Sequence of chain 1.B:
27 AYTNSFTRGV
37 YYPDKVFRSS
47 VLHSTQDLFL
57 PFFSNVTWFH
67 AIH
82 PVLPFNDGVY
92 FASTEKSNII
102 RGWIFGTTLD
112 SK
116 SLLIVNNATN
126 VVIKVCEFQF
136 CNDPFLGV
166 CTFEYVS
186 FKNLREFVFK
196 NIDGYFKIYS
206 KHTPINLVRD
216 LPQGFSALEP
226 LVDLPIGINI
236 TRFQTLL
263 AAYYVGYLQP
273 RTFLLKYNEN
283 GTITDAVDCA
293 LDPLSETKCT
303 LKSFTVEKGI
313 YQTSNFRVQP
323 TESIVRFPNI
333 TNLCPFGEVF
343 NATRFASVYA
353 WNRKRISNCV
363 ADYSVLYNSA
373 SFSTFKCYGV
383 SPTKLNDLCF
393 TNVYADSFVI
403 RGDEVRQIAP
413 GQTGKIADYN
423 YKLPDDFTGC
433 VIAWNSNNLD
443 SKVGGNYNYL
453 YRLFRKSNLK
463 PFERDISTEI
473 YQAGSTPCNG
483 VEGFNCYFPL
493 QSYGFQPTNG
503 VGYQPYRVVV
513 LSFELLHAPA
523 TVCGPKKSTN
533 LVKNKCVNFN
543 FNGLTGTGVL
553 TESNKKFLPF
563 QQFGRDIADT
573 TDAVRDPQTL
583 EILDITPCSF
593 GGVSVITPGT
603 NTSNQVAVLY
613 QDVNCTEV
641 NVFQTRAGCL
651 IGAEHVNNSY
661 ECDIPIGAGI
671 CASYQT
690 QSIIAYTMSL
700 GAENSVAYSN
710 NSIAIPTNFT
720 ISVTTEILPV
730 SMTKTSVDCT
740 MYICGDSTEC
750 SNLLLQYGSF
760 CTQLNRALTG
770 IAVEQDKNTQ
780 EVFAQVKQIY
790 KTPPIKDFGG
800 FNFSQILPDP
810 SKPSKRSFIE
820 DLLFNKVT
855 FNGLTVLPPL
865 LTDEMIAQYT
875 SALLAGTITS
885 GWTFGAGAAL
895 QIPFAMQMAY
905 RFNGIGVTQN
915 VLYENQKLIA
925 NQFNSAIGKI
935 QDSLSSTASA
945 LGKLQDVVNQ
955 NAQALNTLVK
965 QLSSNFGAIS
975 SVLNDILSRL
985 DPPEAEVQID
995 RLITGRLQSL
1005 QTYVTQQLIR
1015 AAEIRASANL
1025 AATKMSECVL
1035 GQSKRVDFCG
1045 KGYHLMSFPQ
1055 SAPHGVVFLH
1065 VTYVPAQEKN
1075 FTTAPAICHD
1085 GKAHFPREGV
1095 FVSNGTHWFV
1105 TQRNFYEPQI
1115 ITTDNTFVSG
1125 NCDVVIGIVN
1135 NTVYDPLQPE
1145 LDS

Binding-site contacts:
Ligand atom C8 contacts residue ASN280 of chain 1.B at 4.2 Å.
Ligand atom O5 contacts residue ASN282 of chain 1.B at 2.4 Å (h-bond).
Ligand atom C4 contacts residue ASN282 of chain 1.B at 4.2 Å.
Ligand atom C7 contacts residue ASN282 of chain 1.B at 3.0 Å.
Ligand atom C2 contacts residue ASN282 of chain 1.B at 2.5 Å.
Ligand atom O7 contacts residue ASN282 of chain 1.B at 2.7 Å (h-bond).
Ligand atom C5 contacts residue ASN282 of chain 1.B at 3.7 Å.
Ligand atom C8 contacts residue ASN282 of chain 1.B at 4.2 Å.
Ligand atom C1 contacts residue ASN282 of chain 1.B at 1.4 Å.
Ligand atom C3 contacts residue ASN282 of chain 1.B at 3.8 Å.
Ligand atom O7 contacts residue ASN280 of chain 1.B at 4.2 Å.
Ligand atom N2 contacts residue ASN282 of chain 1.B at 2.9 Å (h-bond).

A protein and the small-molecule ligand that binds it are described below.
Small molecule (SMILES): CC(=O)N[C@@H]1[C@@H](O)[C@H](O)[C@@H](CO)O[C@H]1O